Binding-site contacts:
Ligand atom N13 contacts residue ARG319 of chain 1.A at 4.3 Å.
Ligand atom C16 contacts residue ARG319 of chain 1.A at 4.1 Å.
Ligand atom C15 contacts residue GLU379 of chain 1.A at 3.4 Å.
Ligand atom N12 contacts residue GLU379 of chain 1.A at 4.3 Å.
Ligand atom N13 contacts residue GLU379 of chain 1.A at 3.0 Å (salt-bridge).
Ligand atom N11 contacts residue ARG319 of chain 1.A at 4.3 Å.
Ligand atom C16 contacts residue GLU379 of chain 1.A at 4.4 Å.
Ligand atom O17 contacts residue THR321 of chain 1.A at 4.0 Å.
Ligand atom N08 contacts residue ARG319 of chain 1.A at 4.4 Å.
Ligand atom C15 contacts residue VAL384 of chain 1.A at 3.8 Å (hydrophobic).
Ligand atom C15 contacts residue GLY318 of chain 1.A at 4.5 Å.
Ligand atom C02 contacts residue ARG319 of chain 1.A at 4.2 Å.
Ligand atom N11 contacts residue HIS320 of chain 1.A at 4.1 Å.
Ligand atom C18 contacts residue GLU379 of chain 1.A at 4.3 Å.
Ligand atom CL01 contacts residue ARG319 of chain 1.A at 3.9 Å.
Ligand atom C09 contacts residue ARG319 of chain 1.A at 4.4 Å.
Ligand atom C14 contacts residue GLU379 of chain 1.A at 2.1 Å.
Ligand atom N10 contacts residue HIS320 of chain 1.A at 4.5 Å.
Ligand atom C18 contacts residue ARG319 of chain 1.A at 3.5 Å.
Ligand atom N08 contacts residue GLU379 of chain 1.A at 2.9 Å (salt-bridge).
Ligand atom C16 contacts residue GLY317 of chain 1.A at 4.0 Å.
Ligand atom C16 contacts residue GLY318 of chain 1.A at 3.0 Å.
Ligand atom C16 contacts residue VAL384 of chain 1.A at 3.9 Å (hydrophobic).
Ligand atom C07 contacts residue GLU379 of chain 1.A at 4.2 Å.
Ligand atom N12 contacts residue GLY318 of chain 1.A at 4.0 Å.
Ligand atom N12 contacts residue ARG319 of chain 1.A at 4.1 Å.
Ligand atom C09 contacts residue GLU379 of chain 1.A at 3.3 Å.
Ligand atom C14 contacts residue ARG319 of chain 1.A at 4.2 Å.
Ligand atom C07 contacts residue THR321 of chain 1.A at 4.2 Å.
Ligand atom C14 contacts residue VAL384 of chain 1.A at 3.9 Å (hydrophobic).
Ligand atom CL01 contacts residue TYR327 of chain 1.A at 4.0 Å.

Sequence of chain 1.A:
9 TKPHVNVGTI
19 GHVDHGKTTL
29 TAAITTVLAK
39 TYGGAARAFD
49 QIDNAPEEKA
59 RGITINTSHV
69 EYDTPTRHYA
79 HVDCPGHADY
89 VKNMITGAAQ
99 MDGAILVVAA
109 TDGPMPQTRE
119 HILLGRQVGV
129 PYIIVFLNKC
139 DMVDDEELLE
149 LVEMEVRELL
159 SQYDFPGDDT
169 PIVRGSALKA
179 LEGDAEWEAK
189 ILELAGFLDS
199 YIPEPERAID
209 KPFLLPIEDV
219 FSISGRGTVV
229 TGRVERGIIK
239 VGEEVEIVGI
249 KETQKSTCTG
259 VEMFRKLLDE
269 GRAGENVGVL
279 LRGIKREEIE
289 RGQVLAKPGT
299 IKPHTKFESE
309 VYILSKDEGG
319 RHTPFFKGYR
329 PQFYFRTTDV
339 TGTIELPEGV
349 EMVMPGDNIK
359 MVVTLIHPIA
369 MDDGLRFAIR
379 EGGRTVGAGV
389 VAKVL

This protein binds this small molecule.
Small molecule (SMILES): CCCn1nnnc1NC(=O)c1cccc(Cl)c1